This small molecule binds to this protein.
Small molecule (SMILES): CSCC[C@H](NC(=O)[C@H](CC(C)C)NC(=O)[C@H](Cc1ccccc1)NC(=O)[C@H](CC(=O)O)NC(=O)[C@H](Cc1ccc(O)cc1)NC(=O)[C@H](CC1=c2ccccc2=NC1)NC(=O)[C@@H](NC(=O)[C@@H](NC(=O)[C@H](CCCN=C(N)N)NC(=O)[C@@H](N)CO)C(C)C)[C@@H](C)O)C(=O)N[C@@H](CCC(=O)O)C(=O)N[C@H](C=O)CC(=O)O

Binding-site contacts:
Ligand atom CB contacts residue TRP186 of chain 1.A at 3.5 Å (hydrophobic).
Ligand atom O contacts residue TRP186 of chain 1.A at 2.7 Å (h-bond).
Ligand atom CE1 contacts residue ILE187 of chain 1.A at 3.6 Å (hydrophobic).
Ligand atom CE2 contacts residue PHE190 of chain 1.A at 3.3 Å (hydrophobic).
Ligand atom N contacts residue ARG180 of chain 1.A at 3.7 Å.
Ligand atom NH1 contacts residue ARG180 of chain 1.A at 3.5 Å (salt-bridge).
Ligand atom N contacts residue TRP186 of chain 1.A at 3.3 Å.
Ligand atom C contacts residue SER181 of chain 1.A at 3.5 Å.
Ligand atom CD2 contacts residue TRP186 of chain 1.A at 3.6 Å (hydrophobic).
Ligand atom CB contacts residue PHE190 of chain 1.A at 3.5 Å (hydrophobic).
Ligand atom O contacts residue SER181 of chain 1.A at 2.7 Å (h-bond).
Ligand atom N contacts residue SER181 of chain 1.A at 2.8 Å (h-bond).
Ligand atom CA contacts residue ARG183 of chain 1.A at 3.6 Å.
Ligand atom C contacts residue TRP186 of chain 1.A at 3.7 Å (hydrophobic).
Ligand atom OE1 contacts residue ARG183 of chain 1.A at 3.6 Å.
Ligand atom CD1 contacts residue LEU224 of chain 1.A at 3.6 Å (hydrophobic).
Ligand atom CD1 contacts residue ARG183 of chain 1.A at 3.6 Å.
Ligand atom O contacts residue ARG180 of chain 1.A at 3.1 Å.
Ligand atom CZ contacts residue ARG180 of chain 1.A at 3.7 Å.
Ligand atom CE2 contacts residue TRP186 of chain 1.A at 3.6 Å (hydrophobic).
Ligand atom CD1 contacts residue SER227 of chain 1.A at 3.6 Å.
Ligand atom CD2 contacts residue PHE190 of chain 1.A at 3.5 Å (hydrophobic).
Ligand atom CD1 contacts residue ILE228 of chain 1.A at 3.6 Å (hydrophobic).
Ligand atom CD1 contacts residue VAL176 of chain 1.A at 3.6 Å (hydrophobic).
Ligand atom OH contacts residue LYS223 of chain 1.A at 3.2 Å.
Ligand atom CZ contacts residue ILE187 of chain 1.A at 3.3 Å (hydrophobic).
Ligand atom C contacts residue ARG180 of chain 1.A at 3.5 Å.
Ligand atom SD contacts residue SER227 of chain 1.A at 3.5 Å.
Ligand atom C contacts residue ARG183 of chain 1.A at 3.3 Å.
Ligand atom CA contacts residue SER181 of chain 1.A at 3.3 Å.
Ligand atom O contacts residue ARG183 of chain 1.A at 3.0 Å (salt-bridge).
Ligand atom O contacts residue TRP186 of chain 1.A at 3.3 Å (h-bond).
Ligand atom CG2 contacts residue ARG183 of chain 1.A at 3.5 Å.
Ligand atom CE1 contacts residue LYS223 of chain 1.A at 3.5 Å.
Ligand atom OE2 contacts residue ARG183 of chain 1.A at 3.2 Å (salt-bridge).
Ligand atom C contacts residue SER181 of chain 1.A at 3.5 Å.
Ligand atom NE1 contacts residue GLY177 of chain 1.A at 3.5 Å (h-bond).
Ligand atom CZ3 contacts residue ILE228 of chain 1.A at 3.6 Å (hydrophobic).
Ligand atom C contacts residue TRP186 of chain 1.A at 3.6 Å (hydrophobic).
Ligand atom CD1 contacts residue GLY177 of chain 1.A at 3.4 Å.

Sequence of chain 1.A:
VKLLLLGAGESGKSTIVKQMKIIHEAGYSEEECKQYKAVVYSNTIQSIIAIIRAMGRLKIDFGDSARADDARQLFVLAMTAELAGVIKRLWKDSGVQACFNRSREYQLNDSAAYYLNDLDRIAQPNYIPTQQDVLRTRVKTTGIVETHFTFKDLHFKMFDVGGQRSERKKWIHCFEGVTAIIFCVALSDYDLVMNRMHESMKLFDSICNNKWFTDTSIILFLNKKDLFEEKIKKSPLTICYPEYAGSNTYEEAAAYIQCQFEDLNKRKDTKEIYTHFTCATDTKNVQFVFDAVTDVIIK